Sequence of chain 1.A:
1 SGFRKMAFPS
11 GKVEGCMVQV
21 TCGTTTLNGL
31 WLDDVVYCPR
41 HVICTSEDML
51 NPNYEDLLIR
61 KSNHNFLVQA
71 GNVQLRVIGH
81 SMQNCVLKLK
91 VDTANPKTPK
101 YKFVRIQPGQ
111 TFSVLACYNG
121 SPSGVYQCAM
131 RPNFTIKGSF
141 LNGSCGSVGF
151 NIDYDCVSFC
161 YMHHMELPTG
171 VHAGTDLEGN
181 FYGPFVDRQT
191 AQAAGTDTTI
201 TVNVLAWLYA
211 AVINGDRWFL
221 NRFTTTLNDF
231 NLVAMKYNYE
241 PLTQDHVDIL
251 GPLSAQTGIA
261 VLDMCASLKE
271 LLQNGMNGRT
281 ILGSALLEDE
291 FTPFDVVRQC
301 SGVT

This small molecule binds to this protein.
Small molecule (SMILES): CC(C)(C)OC(=O)N[C@H](C(=O)N[C@@H](Cc1ccccc1)C(=O)N[C@H](C=O)C[C@@H]1CCNC1=O)C(C)(C)C

Binding-site contacts:
Ligand atom CG contacts residue HIS164 of chain 1.A at 3.7 Å.
Ligand atom CA contacts residue HIS164 of chain 1.A at 3.5 Å.
Ligand atom NAH contacts residue GLU166 of chain 1.A at 3.1 Å (salt-bridge).
Ligand atom CD1 contacts residue ASN142 of chain 1.A at 3.1 Å.
Ligand atom CD1 contacts residue HIS41 of chain 1.A at 3.5 Å.
Ligand atom CG1 contacts residue GLU166 of chain 1.A at 3.6 Å.
Ligand atom O contacts residue MET165 of chain 1.A at 3.2 Å.
Ligand atom CE1 contacts residue LEU27 of chain 1.A at 3.7 Å (hydrophobic).
Ligand atom CZ contacts residue HIS41 of chain 1.A at 3.5 Å.
Ligand atom CE2 contacts residue HIS41 of chain 1.A at 3.4 Å.
Ligand atom CG contacts residue HIS41 of chain 1.A at 3.6 Å.
Ligand atom CD2 contacts residue HIS164 of chain 1.A at 2.9 Å.
Ligand atom O contacts residue CYS145 of chain 1.A at 2.7 Å (h-bond).
Ligand atom CZ contacts residue CYS145 of chain 1.A at 3.7 Å (hydrophobic).
Ligand atom CE2 contacts residue HIS164 of chain 1.A at 3.3 Å.
Ligand atom N contacts residue HIS164 of chain 1.A at 3.0 Å (h-bond).
Ligand atom O contacts residue SER144 of chain 1.A at 3.3 Å (h-bond).
Ligand atom CAE contacts residue ASN142 of chain 1.A at 3.3 Å.
Ligand atom O contacts residue GLY143 of chain 1.A at 3.1 Å (h-bond).
Ligand atom C contacts residue CYS145 of chain 1.A at 1.8 Å (hydrophobic).
Ligand atom C2 contacts residue GLN192 of chain 1.A at 3.3 Å.
Ligand atom OAD contacts residue HIS163 of chain 1.A at 2.7 Å (h-bond).
Ligand atom OAD contacts residue PHE140 of chain 1.A at 3.4 Å.
Ligand atom N contacts residue GLU166 of chain 1.A at 3.0 Å (salt-bridge).
Ligand atom OAD contacts residue GLU166 of chain 1.A at 3.6 Å.
Ligand atom CA contacts residue CYS145 of chain 1.A at 2.7 Å (hydrophobic).
Ligand atom CD2 contacts residue GLU166 of chain 1.A at 3.6 Å.
Ligand atom N contacts residue CYS145 of chain 1.A at 3.0 Å (h-bond).
Ligand atom C1 contacts residue THR190 of chain 1.A at 3.6 Å.
Ligand atom O2 contacts residue GLU166 of chain 1.A at 3.4 Å (salt-bridge).
Ligand atom NAH contacts residue PHE140 of chain 1.A at 3.2 Å (h-bond).
Ligand atom CD2 contacts residue HIS41 of chain 1.A at 3.6 Å.
Ligand atom C3 contacts residue THR190 of chain 1.A at 3.4 Å.
Ligand atom OAD contacts residue HIS172 of chain 1.A at 3.6 Å.
Ligand atom O contacts residue GLU166 of chain 1.A at 2.9 Å (salt-bridge).
Ligand atom O1 contacts residue GLN189 of chain 1.A at 2.8 Å (h-bond).
Ligand atom CZ contacts residue LEU27 of chain 1.A at 3.5 Å (hydrophobic).
Ligand atom CE1 contacts residue HIS41 of chain 1.A at 3.7 Å.
Ligand atom C3 contacts residue ARG188 of chain 1.A at 3.5 Å.
Ligand atom CB contacts residue CYS145 of chain 1.A at 3.1 Å (hydrophobic).

Sequence of chain 2.A:
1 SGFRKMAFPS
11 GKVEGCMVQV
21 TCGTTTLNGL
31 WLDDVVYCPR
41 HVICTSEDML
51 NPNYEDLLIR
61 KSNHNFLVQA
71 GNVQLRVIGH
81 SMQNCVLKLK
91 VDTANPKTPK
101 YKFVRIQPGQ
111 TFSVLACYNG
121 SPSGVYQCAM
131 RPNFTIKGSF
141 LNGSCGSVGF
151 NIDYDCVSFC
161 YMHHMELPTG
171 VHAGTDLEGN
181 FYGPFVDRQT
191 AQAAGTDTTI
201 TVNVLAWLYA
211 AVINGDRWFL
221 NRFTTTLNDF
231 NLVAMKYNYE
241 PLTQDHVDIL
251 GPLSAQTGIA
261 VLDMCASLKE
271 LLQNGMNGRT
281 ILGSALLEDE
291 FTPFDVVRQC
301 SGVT